This small molecule binds to this protein.
Small molecule (SMILES): COC(=O)c1ccc(O)cc1

Binding-site contacts:
Ligand atom C4 contacts residue ALA32 of chain 1.A at 3.5 Å (hydrophobic).
Ligand atom C1 contacts residue ASN31 of chain 1.A at 3.8 Å.
Ligand atom C contacts residue ASN31 of chain 1.A at 3.8 Å.
Ligand atom C6 contacts residue ASN31 of chain 1.A at 4.1 Å.
Ligand atom C3 contacts residue ALA32 of chain 1.A at 4.0 Å (hydrophobic).
Ligand atom O4 contacts residue VAL56 of chain 1.A at 3.5 Å (h-bond).
Ligand atom C6 contacts residue THR150 of chain 1.A at 3.7 Å.
Ligand atom C6 contacts residue ALA32 of chain 1.A at 4.2 Å (hydrophobic).
Ligand atom O1 contacts residue VAL105 of chain 1.A at 3.5 Å.
Ligand atom CM contacts residue ILE79 of chain 1.A at 4.4 Å (hydrophobic).
Ligand atom C2 contacts residue VAL28 of chain 1.A at 3.8 Å (hydrophobic).
Ligand atom O2 contacts residue ILE63 of chain 1.A at 3.6 Å.
Ligand atom C6 contacts residue ASP58 of chain 1.A at 4.3 Å.
Ligand atom C3 contacts residue VAL28 of chain 1.A at 3.9 Å (hydrophobic).
Ligand atom O1 contacts residue ASN31 of chain 1.A at 4.1 Å.
Ligand atom O4 contacts residue ALA32 of chain 1.A at 3.2 Å.
Ligand atom O4 contacts residue ASP58 of chain 1.A at 2.7 Å (salt-bridge).
Ligand atom C contacts residue VAL152 of chain 1.A at 4.2 Å (hydrophobic).
Ligand atom C5 contacts residue ASP58 of chain 1.A at 3.1 Å.
Ligand atom C5 contacts residue THR150 of chain 1.A at 3.6 Å.
Ligand atom C4 contacts residue THR150 of chain 1.A at 3.9 Å.
Ligand atom C5 contacts residue ALA32 of chain 1.A at 3.6 Å (hydrophobic).
Ligand atom C1 contacts residue VAL152 of chain 1.A at 4.1 Å (hydrophobic).
Ligand atom C5 contacts residue ASN31 of chain 1.A at 4.2 Å.
Ligand atom C2 contacts residue VAL152 of chain 1.A at 3.4 Å (hydrophobic).
Ligand atom C4 contacts residue ASP58 of chain 1.A at 3.3 Å.
Ligand atom C4 contacts residue VAL56 of chain 1.A at 4.1 Å (hydrophobic).
Ligand atom C6 contacts residue GLU35 of chain 1.A at 4.0 Å.
Ligand atom C6 contacts residue ILE63 of chain 1.A at 4.1 Å (hydrophobic).
Ligand atom O4 contacts residue THR150 of chain 1.A at 3.2 Å (h-bond).
Ligand atom C1 contacts residue THR150 of chain 1.A at 4.1 Å.
Ligand atom O2 contacts residue ASN31 of chain 1.A at 4.2 Å.
Ligand atom C2 contacts residue ASN31 of chain 1.A at 4.3 Å.
Ligand atom C5 contacts residue GLU35 of chain 1.A at 3.9 Å.
Ligand atom C3 contacts residue VAL152 of chain 1.A at 3.9 Å (hydrophobic).
Ligand atom CM contacts residue ILE63 of chain 1.A at 3.9 Å (hydrophobic).
Ligand atom C3 contacts residue VAL56 of chain 1.A at 3.8 Å (hydrophobic).
Ligand atom O4 contacts residue GLN57 of chain 1.A at 3.6 Å.
Ligand atom CM contacts residue ASN31 of chain 1.A at 3.5 Å.
Ligand atom O1 contacts residue VAL152 of chain 1.A at 4.0 Å.

Sequence of chain 1.A:
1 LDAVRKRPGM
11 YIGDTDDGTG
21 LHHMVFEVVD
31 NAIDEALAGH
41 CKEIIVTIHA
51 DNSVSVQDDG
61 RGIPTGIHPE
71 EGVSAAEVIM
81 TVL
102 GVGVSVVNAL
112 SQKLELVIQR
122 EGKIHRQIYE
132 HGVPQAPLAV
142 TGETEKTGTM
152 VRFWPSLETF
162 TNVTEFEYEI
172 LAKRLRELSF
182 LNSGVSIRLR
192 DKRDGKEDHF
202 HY